This protein binds this small molecule.
Small molecule (SMILES): CC(=O)N[C@@H]1[C@@H](O)[C@H](O)[C@@H](CO)O[C@H]1O

Binding-site contacts:
Ligand atom C7 contacts residue ASN1098 of chain 1.B at 3.4 Å.
Ligand atom C1 contacts residue HIS1101 of chain 1.B at 3.7 Å.
Ligand atom O5 contacts residue HIS1101 of chain 1.B at 3.1 Å.
Ligand atom C1 contacts residue THR1100 of chain 1.B at 3.9 Å.
Ligand atom C6 contacts residue HIS1101 of chain 1.B at 4.4 Å.
Ligand atom N2 contacts residue THR1100 of chain 1.B at 4.2 Å.
Ligand atom C4 contacts residue ASN1098 of chain 1.B at 4.0 Å.
Ligand atom O3 contacts residue ASN1098 of chain 1.B at 2.2 Å (h-bond).
Ligand atom O7 contacts residue ASN1098 of chain 1.B at 2.2 Å (h-bond).
Ligand atom C8 contacts residue ASN1098 of chain 1.B at 4.4 Å.
Ligand atom C3 contacts residue ASN1098 of chain 1.B at 3.4 Å.
Ligand atom C2 contacts residue THR1100 of chain 1.B at 3.9 Å.
Ligand atom O5 contacts residue THR1100 of chain 1.B at 4.4 Å.
Ligand atom C2 contacts residue HIS1101 of chain 1.B at 4.2 Å.
Ligand atom C5 contacts residue HIS1101 of chain 1.B at 4.3 Å.
Ligand atom C2 contacts residue ASN1098 of chain 1.B at 3.6 Å.
Ligand atom N2 contacts residue ASN1098 of chain 1.B at 3.9 Å.

Sequence of chain 1.B:
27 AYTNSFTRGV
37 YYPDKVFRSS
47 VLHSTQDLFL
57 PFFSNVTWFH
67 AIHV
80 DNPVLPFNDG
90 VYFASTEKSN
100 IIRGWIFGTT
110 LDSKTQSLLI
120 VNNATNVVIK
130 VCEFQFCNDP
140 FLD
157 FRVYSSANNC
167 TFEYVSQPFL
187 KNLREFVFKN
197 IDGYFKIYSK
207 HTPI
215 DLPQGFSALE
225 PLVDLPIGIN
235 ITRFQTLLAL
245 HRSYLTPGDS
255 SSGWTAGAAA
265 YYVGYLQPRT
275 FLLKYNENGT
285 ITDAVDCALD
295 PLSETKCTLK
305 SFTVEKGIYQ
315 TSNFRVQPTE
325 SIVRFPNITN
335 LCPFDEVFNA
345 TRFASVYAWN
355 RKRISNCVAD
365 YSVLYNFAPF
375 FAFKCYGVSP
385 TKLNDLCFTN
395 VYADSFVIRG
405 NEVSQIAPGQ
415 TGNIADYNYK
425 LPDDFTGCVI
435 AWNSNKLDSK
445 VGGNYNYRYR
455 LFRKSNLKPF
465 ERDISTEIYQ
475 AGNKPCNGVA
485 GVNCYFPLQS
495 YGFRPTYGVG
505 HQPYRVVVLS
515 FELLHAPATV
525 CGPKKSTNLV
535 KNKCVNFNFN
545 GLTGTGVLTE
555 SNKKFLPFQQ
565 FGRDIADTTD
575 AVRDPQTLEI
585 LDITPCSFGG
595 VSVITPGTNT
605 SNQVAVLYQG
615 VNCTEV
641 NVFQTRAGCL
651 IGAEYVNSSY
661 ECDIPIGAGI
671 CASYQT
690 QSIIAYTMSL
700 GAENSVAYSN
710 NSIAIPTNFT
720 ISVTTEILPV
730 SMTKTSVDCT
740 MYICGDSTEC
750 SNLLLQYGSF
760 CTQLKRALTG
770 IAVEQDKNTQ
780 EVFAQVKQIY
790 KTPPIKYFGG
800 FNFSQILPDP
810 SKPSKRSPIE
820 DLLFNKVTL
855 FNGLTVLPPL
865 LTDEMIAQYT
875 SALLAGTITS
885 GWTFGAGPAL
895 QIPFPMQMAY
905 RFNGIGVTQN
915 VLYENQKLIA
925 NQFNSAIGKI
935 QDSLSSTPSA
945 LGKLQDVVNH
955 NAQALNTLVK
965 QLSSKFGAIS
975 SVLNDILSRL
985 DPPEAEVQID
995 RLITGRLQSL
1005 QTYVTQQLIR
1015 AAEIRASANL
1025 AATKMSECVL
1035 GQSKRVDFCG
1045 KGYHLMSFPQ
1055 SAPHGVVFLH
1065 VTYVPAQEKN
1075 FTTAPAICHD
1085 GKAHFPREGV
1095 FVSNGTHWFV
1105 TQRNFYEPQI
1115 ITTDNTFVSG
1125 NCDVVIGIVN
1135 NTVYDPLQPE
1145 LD